A small-molecule ligand and the protein it binds are described below.
Small molecule (SMILES): CC(C)[C@H](N)C(=O)N[C@@H](CCCNC(N)=[NH2+])C(=O)N1CCC[C@H]1C(=O)N[C@H](C=O)CCCNC(N)=[NH2+]

Sequence of chain 1.A:
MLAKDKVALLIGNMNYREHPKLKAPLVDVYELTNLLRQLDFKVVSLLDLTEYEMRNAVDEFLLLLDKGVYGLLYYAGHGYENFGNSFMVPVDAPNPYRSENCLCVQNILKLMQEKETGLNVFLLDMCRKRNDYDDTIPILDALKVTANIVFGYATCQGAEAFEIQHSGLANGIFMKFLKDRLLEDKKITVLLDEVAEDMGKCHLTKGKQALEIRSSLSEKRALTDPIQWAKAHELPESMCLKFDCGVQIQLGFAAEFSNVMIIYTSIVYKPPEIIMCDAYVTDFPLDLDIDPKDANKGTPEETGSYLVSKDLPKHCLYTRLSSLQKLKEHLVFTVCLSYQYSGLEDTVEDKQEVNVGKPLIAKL

Binding-site contacts:
Ligand atom CG1 contacts residue LEU204 of chain 1.A at 3.7 Å (hydrophobic).
Ligand atom N contacts residue ALA161 of chain 1.A at 2.8 Å (h-bond).
Ligand atom NH2 contacts residue GLU163 of chain 1.A at 2.9 Å (salt-bridge).
Ligand atom CA contacts residue GLU163 of chain 1.A at 3.7 Å.
Ligand atom C contacts residue HIS78 of chain 1.A at 3.3 Å.
Ligand atom CG2 contacts residue PHE162 of chain 1.A at 3.3 Å (hydrophobic).
Ligand atom CD contacts residue LEU22 of chain 1.A at 3.6 Å (hydrophobic).
Ligand atom O contacts residue GLY79 of chain 1.A at 3.3 Å (h-bond).
Ligand atom CA contacts residue HIS78 of chain 1.A at 3.7 Å.
Ligand atom NH2 contacts residue ALA24 of chain 1.A at 3.3 Å.
Ligand atom CB contacts residue GLU160 of chain 1.A at 3.5 Å.
Ligand atom C contacts residue ALA161 of chain 1.A at 3.5 Å (hydrophobic).
Ligand atom CA contacts residue CYS127 of chain 1.A at 3.5 Å (hydrophobic).
Ligand atom NH2 contacts residue ASP28 of chain 1.A at 2.9 Å (salt-bridge).
Ligand atom O contacts residue GLY77 of chain 1.A at 3.4 Å (h-bond).
Ligand atom C contacts residue CYS127 of chain 1.A at 2.8 Å (hydrophobic).
Ligand atom CZ contacts residue ASP28 of chain 1.A at 3.6 Å.
Ligand atom CA contacts residue GLU163 of chain 1.A at 3.6 Å.
Ligand atom C contacts residue GLU163 of chain 1.A at 3.7 Å.
Ligand atom C contacts residue GLN165 of chain 1.A at 3.3 Å.
Ligand atom N contacts residue CYS127 of chain 1.A at 3.2 Å (h-bond).
Ligand atom O contacts residue CYS127 of chain 1.A at 2.9 Å (h-bond).
Ligand atom NH1 contacts residue ASP125 of chain 1.A at 3.0 Å.
Ligand atom CB contacts residue PHE162 of chain 1.A at 3.5 Å (hydrophobic).
Ligand atom NH1 contacts residue GLU163 of chain 1.A at 2.8 Å (salt-bridge).
Ligand atom CZ contacts residue GLU163 of chain 1.A at 3.3 Å.
Ligand atom NH2 contacts residue PRO25 of chain 1.A at 3.5 Å.
Ligand atom CA contacts residue ALA161 of chain 1.A at 3.4 Å (hydrophobic).
Ligand atom O contacts residue HIS78 of chain 1.A at 3.3 Å.
Ligand atom NE contacts residue GLU163 of chain 1.A at 2.9 Å (salt-bridge).
Ligand atom O contacts residue PHE162 of chain 1.A at 3.4 Å.
Ligand atom NH1 contacts residue ILE164 of chain 1.A at 3.7 Å.
Ligand atom NH1 contacts residue ALA76 of chain 1.A at 3.5 Å.
Ligand atom O contacts residue GLU163 of chain 1.A at 3.0 Å (salt-bridge).
Ligand atom NH1 contacts residue ASP28 of chain 1.A at 3.4 Å (salt-bridge).
Ligand atom N contacts residue GLU163 of chain 1.A at 2.8 Å (salt-bridge).
Ligand atom CB contacts residue GLY77 of chain 1.A at 3.4 Å.
Ligand atom CD contacts residue ASP125 of chain 1.A at 3.5 Å.
Ligand atom CB contacts residue ALA161 of chain 1.A at 3.7 Å (hydrophobic).
Ligand atom O contacts residue GLN165 of chain 1.A at 3.4 Å.